Sequence of chain 1.A:
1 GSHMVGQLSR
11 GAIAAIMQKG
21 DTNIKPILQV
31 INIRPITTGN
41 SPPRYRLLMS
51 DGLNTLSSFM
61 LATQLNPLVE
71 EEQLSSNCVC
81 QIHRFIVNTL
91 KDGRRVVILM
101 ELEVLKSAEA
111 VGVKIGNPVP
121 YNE

Binding-site contacts:
Ligand atom C25 contacts residue 1FJ1 of chain 1.C at 3.6 Å.
Ligand atom C23 contacts residue 1FJ1 of chain 1.C at 3.5 Å.
Ligand atom O19 contacts residue ASN88 of chain 1.A at 2.9 Å (h-bond).
Ligand atom C09 contacts residue ILE98 of chain 1.A at 3.8 Å (hydrophobic).
Ligand atom C10 contacts residue ASN88 of chain 1.A at 3.8 Å.
Ligand atom C22 contacts residue 1FJ1 of chain 1.C at 3.7 Å.
Ligand atom C23 contacts residue ARG44 of chain 1.A at 3.4 Å.
Ligand atom C05 contacts residue 1FJ1 of chain 1.C at 3.9 Å.
Ligand atom S08 contacts residue 1FJ1 of chain 1.C at 3.8 Å.
Ligand atom C14 contacts residue 1FJ1 of chain 1.C at 3.4 Å.
Ligand atom S08 contacts residue ASN88 of chain 1.A at 3.4 Å (h-bond).
Ligand atom C25 contacts residue ILE36 of chain 1.A at 3.4 Å (hydrophobic).
Ligand atom C09 contacts residue 1FJ1 of chain 1.C at 3.8 Å.
Ligand atom C10 contacts residue ILE98 of chain 1.A at 3.7 Å (hydrophobic).
Ligand atom N01 contacts residue ILE86 of chain 1.A at 3.9 Å.
Ligand atom N01 contacts residue 1FJ1 of chain 1.C at 3.8 Å.
Ligand atom N07 contacts residue 1FJ1 of chain 1.C at 3.7 Å.
Ligand atom C02 contacts residue ILE98 of chain 1.A at 3.7 Å (hydrophobic).
Ligand atom C16 contacts residue 1FJ1 of chain 1.C at 3.7 Å.
Ligand atom S15 contacts residue ILE86 of chain 1.A at 3.4 Å.
Ligand atom C04 contacts residue ILE86 of chain 1.A at 3.4 Å (hydrophobic).
Ligand atom C22 contacts residue LEU90 of chain 1.A at 4.0 Å (hydrophobic).
Ligand atom C03 contacts residue 1FJ1 of chain 1.C at 3.8 Å.
Ligand atom O19 contacts residue ILE98 of chain 1.A at 3.8 Å.
Ligand atom N07 contacts residue ILE98 of chain 1.A at 3.6 Å.
Ligand atom N11 contacts residue 1FJ1 of chain 1.C at 3.5 Å.
Ligand atom O18 contacts residue ARG44 of chain 1.A at 3.0 Å (salt-bridge).
Ligand atom C06 contacts residue 1FJ1 of chain 1.C at 3.8 Å.
Ligand atom O19 contacts residue VAL96 of chain 1.A at 3.5 Å.
Ligand atom O18 contacts residue 1FJ1 of chain 1.C at 3.7 Å.
Ligand atom C21 contacts residue 1FJ1 of chain 1.C at 3.0 Å.
Ligand atom O18 contacts residue ILE98 of chain 1.A at 4.0 Å.
Ligand atom O19 contacts residue 1FJ1 of chain 1.C at 3.8 Å.
Ligand atom C13 contacts residue 1FJ1 of chain 1.C at 3.9 Å.
Ligand atom C17 contacts residue MET100 of chain 1.A at 3.8 Å (hydrophobic).
Ligand atom C10 contacts residue 1FJ1 of chain 1.C at 3.8 Å.
Ligand atom C03 contacts residue ILE98 of chain 1.A at 3.5 Å (hydrophobic).
Ligand atom C25 contacts residue MET60 of chain 1.A at 3.5 Å (hydrophobic).
Ligand atom C02 contacts residue 1FJ1 of chain 1.C at 4.0 Å.
Ligand atom C20 contacts residue 1FJ1 of chain 1.C at 3.7 Å.

The protein below binds the small molecule below.
Small molecule (SMILES): Cc1cccc(NC(=O)c2sc(=S)n3c2[nH]c(=O)c2sccc23)c1C